Sequence of chain 1.A:
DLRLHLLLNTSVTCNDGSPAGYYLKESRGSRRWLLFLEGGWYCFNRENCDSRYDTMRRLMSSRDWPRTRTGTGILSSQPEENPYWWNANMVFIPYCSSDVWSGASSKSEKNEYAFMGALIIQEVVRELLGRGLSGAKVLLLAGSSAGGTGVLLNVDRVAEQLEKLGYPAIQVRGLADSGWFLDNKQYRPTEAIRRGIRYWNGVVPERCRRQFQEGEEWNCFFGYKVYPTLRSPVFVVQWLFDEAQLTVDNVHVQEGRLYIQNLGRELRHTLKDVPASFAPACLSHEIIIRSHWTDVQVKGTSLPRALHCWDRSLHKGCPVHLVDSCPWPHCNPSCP

Binding-site contacts:
Ligand atom C10 contacts residue PHE191 of chain 1.A at 3.9 Å (hydrophobic).
Ligand atom C01 contacts residue PRO210 of chain 1.A at 3.8 Å (hydrophobic).
Ligand atom O11 contacts residue TRP51 of chain 1.A at 3.5 Å.
Ligand atom C05 contacts residue PHE191 of chain 1.A at 3.8 Å (hydrophobic).
Ligand atom O03 contacts residue TYR52 of chain 1.A at 3.3 Å (h-bond).
Ligand atom C08 contacts residue PHE191 of chain 1.A at 4.1 Å (hydrophobic).
Ligand atom C08 contacts residue ALA156 of chain 1.A at 4.2 Å (hydrophobic).
Ligand atom C13 contacts residue GLY50 of chain 1.A at 4.0 Å.
Ligand atom C01 contacts residue ILE214 of chain 1.A at 3.6 Å (hydrophobic).
Ligand atom O11 contacts residue ALA156 of chain 1.A at 3.6 Å.
Ligand atom C13 contacts residue ALA156 of chain 1.A at 3.8 Å (hydrophobic).
Ligand atom C09 contacts residue PHE191 of chain 1.A at 3.8 Å (hydrophobic).
Ligand atom C06 contacts residue TYR52 of chain 1.A at 4.0 Å (hydrophobic).
Ligand atom O14 contacts residue HIS312 of chain 1.A at 3.2 Å (h-bond).
Ligand atom C13 contacts residue HIS312 of chain 1.A at 4.1 Å.
Ligand atom C10 contacts residue TRP51 of chain 1.A at 3.9 Å (hydrophobic).
Ligand atom N04 contacts residue PHE191 of chain 1.A at 4.1 Å.
Ligand atom C05 contacts residue TYR52 of chain 1.A at 4.1 Å (hydrophobic).
Ligand atom O14 contacts residue TRP51 of chain 1.A at 3.7 Å.
Ligand atom O14 contacts residue SER155 of chain 1.A at 3.4 Å (h-bond).
Ligand atom C13 contacts residue SER155 of chain 1.A at 3.1 Å.
Ligand atom C07 contacts residue ALA156 of chain 1.A at 3.8 Å (hydrophobic).
Ligand atom C07 contacts residue TYR52 of chain 1.A at 4.2 Å (hydrophobic).
Ligand atom C09 contacts residue TRP51 of chain 1.A at 3.5 Å (hydrophobic).
Ligand atom C02 contacts residue ILE214 of chain 1.A at 4.0 Å (hydrophobic).
Ligand atom C07 contacts residue PHE191 of chain 1.A at 4.2 Å (hydrophobic).
Ligand atom O15 contacts residue ALA156 of chain 1.A at 3.1 Å (h-bond).
Ligand atom O15 contacts residue SER155 of chain 1.A at 2.6 Å (h-bond).
Ligand atom O03 contacts residue PRO210 of chain 1.A at 3.8 Å.
Ligand atom C01 contacts residue PHE243 of chain 1.A at 3.6 Å (hydrophobic).
Ligand atom C13 contacts residue TRP51 of chain 1.A at 3.4 Å (hydrophobic).
Ligand atom C06 contacts residue PHE191 of chain 1.A at 4.0 Å (hydrophobic).
Ligand atom O15 contacts residue GLY49 of chain 1.A at 4.0 Å.
Ligand atom O15 contacts residue GLY50 of chain 1.A at 2.9 Å (h-bond).
Ligand atom O15 contacts residue TRP51 of chain 1.A at 2.9 Å (h-bond).
Ligand atom C12 contacts residue TRP51 of chain 1.A at 3.8 Å (hydrophobic).
Ligand atom C02 contacts residue TYR52 of chain 1.A at 4.0 Å (hydrophobic).
Ligand atom C08 contacts residue TRP51 of chain 1.A at 4.0 Å (hydrophobic).
Ligand atom C12 contacts residue ALA156 of chain 1.A at 4.1 Å (hydrophobic).
Ligand atom C12 contacts residue SER155 of chain 1.A at 4.1 Å.

This small molecule binds to this protein.
Small molecule (SMILES): CC(=O)Nc1ccc(OCC(=O)O)cc1